Sequence of chain 1.A:
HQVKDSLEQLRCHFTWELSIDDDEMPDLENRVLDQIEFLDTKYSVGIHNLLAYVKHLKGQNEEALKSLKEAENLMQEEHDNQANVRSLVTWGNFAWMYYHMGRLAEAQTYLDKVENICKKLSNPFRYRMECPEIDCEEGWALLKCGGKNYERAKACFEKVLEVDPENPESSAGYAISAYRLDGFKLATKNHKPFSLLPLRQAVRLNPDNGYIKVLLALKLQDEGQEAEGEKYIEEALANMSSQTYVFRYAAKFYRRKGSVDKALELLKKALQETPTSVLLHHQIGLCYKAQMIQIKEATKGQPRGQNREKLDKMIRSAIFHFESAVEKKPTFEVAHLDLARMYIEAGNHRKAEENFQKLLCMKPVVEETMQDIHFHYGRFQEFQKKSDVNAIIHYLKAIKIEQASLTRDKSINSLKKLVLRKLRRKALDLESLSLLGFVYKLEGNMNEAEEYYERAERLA

Binding-site contacts:
Ligand atom N6 contacts residue GLY191 of chain 1.A at 2.9 Å (h-bond).
Ligand atom N2 contacts residue TRP148 of chain 1.A at 3.4 Å.
Ligand atom O13 contacts residue ARG188 of chain 1.A at 2.9 Å (salt-bridge).
Ligand atom N1 contacts residue ASP380 of chain 1.A at 3.0 Å.
Ligand atom OP1 contacts residue ARG263 of chain 1.A at 3.1 Å (salt-bridge).
Ligand atom O22 contacts residue LEU151 of chain 1.A at 3.4 Å (h-bond).
Ligand atom C7 contacts residue ASN217 of chain 1.A at 3.2 Å.
Ligand atom N1 contacts residue LYS337 of chain 1.A at 2.8 Å (salt-bridge).
Ligand atom O4' contacts residue HIS290 of chain 1.A at 3.3 Å.
Ligand atom O3' contacts residue GLN291 of chain 1.A at 2.9 Å (h-bond).
Ligand atom C4 contacts residue TRP148 of chain 1.A at 3.3 Å (hydrophobic).
Ligand atom N7C contacts residue GLY155 of chain 1.A at 3.3 Å (h-bond).
Ligand atom O2B contacts residue TYR158 of chain 1.A at 3.3 Å.
Ligand atom O21 contacts residue LYS152 of chain 1.A at 2.7 Å (salt-bridge).
Ligand atom C2 contacts residue LYS337 of chain 1.A at 3.4 Å.
Ligand atom O6 contacts residue THR49 of chain 1.A at 3.4 Å (h-bond).
Ligand atom O31 contacts residue ARG39 of chain 1.A at 3.3 Å.
Ligand atom O2' contacts residue GLN291 of chain 1.A at 3.3 Å (h-bond).
Ligand atom O2A contacts residue LEU151 of chain 1.A at 3.2 Å.
Ligand atom O12 contacts residue ARG256 of chain 1.A at 3.1 Å (salt-bridge).
Ligand atom O21 contacts residue ARG39 of chain 1.A at 2.9 Å (salt-bridge).
Ligand atom OP1 contacts residue LYS260 of chain 1.A at 3.4 Å.
Ligand atom OP1 contacts residue TYR257 of chain 1.A at 2.6 Å (h-bond).
Ligand atom O2B contacts residue ARG188 of chain 1.A at 3.2 Å.
Ligand atom O22 contacts residue ARG188 of chain 1.A at 2.8 Å (salt-bridge).
Ligand atom N6 contacts residue ASP380 of chain 1.A at 3.0 Å (salt-bridge).
Ligand atom O2' contacts residue HIS290 of chain 1.A at 2.8 Å (h-bond).
Ligand atom C4A contacts residue GLN43 of chain 1.A at 3.3 Å.
Ligand atom O11 contacts residue TYR219 of chain 1.A at 2.4 Å (h-bond).
Ligand atom O2' contacts residue ASP346 of chain 1.A at 2.9 Å (salt-bridge).
Ligand atom N3 contacts residue TRP148 of chain 1.A at 3.3 Å.
Ligand atom N1 contacts residue THR49 of chain 1.A at 3.1 Å (h-bond).
Ligand atom C4 contacts residue PHE340 of chain 1.A at 3.3 Å (hydrophobic).
Ligand atom C8C contacts residue TYR158 of chain 1.A at 3.4 Å (hydrophobic).
Ligand atom O2' contacts residue LEU294 of chain 1.A at 3.3 Å.
Ligand atom OP2 contacts residue LYS260 of chain 1.A at 2.8 Å (salt-bridge).
Ligand atom OP1 contacts residue GLN291 of chain 1.A at 3.0 Å (h-bond).
Ligand atom C2' contacts residue HIS290 of chain 1.A at 3.3 Å.
Ligand atom O15 contacts residue LYS152 of chain 1.A at 3.2 Å (salt-bridge).
Ligand atom C5 contacts residue PHE340 of chain 1.A at 3.3 Å (hydrophobic).

The small molecule below binds the protein below.
Small molecule (SMILES): C[n+]1cn([C@@H]2O[C@H](CO[P](=O)(O)O[P](=O)(O)O[P](=O)(O)OC[C@H]3O[C@@H](n4cnc5c(N)ncnc54)[C@H](O)[C@@H]3O)[C@@H](O)[C@H]2O)c2nc(N)[nH]c(=O)c21.NC1N=CNc2c1ncn2[C@@H]1O[C@H](CO[P](=O)(O)O[C@H]2[C@@H](O)[C@H](n3cnc4c3NC=NC4N)O[C@@H]2CO[P](=O)(O)O[C@H]2[C@@H](O)[C@H](n3cnc4c3NC=NC4N)O[C@@H]2COP(=O)=O)[C@@H](O)[C@H]1O